This protein binds this small molecule.
Small molecule (SMILES): OC[C@H]1O[C@@H](O)[C@H](O)[C@@H](O)[C@H]1O

Binding-site contacts:
Ligand atom O2 contacts residue ASN90 of chain 1.F at 2.8 Å (h-bond).
Ligand atom O2 contacts residue LYS91 of chain 1.F at 4.5 Å.
Ligand atom C4 contacts residue GLN56 of chain 1.F at 4.5 Å.
Ligand atom C6 contacts residue TRP88 of chain 1.F at 3.7 Å (hydrophobic).
Ligand atom O6 contacts residue TRP88 of chain 1.F at 3.9 Å.
Ligand atom C4 contacts residue GLU51 of chain 1.F at 3.6 Å.
Ligand atom C5 contacts residue TRP88 of chain 1.F at 3.7 Å (hydrophobic).
Ligand atom O3 contacts residue LYS91 of chain 1.F at 3.0 Å (salt-bridge).
Ligand atom O3 contacts residue TRP88 of chain 1.F at 3.7 Å.
Ligand atom C3 contacts residue TRP88 of chain 1.F at 3.6 Å (hydrophobic).
Ligand atom O6 contacts residue GLN61 of chain 1.F at 3.1 Å (h-bond).
Ligand atom C4 contacts residue TRP88 of chain 1.F at 3.6 Å (hydrophobic).
Ligand atom C6 contacts residue HIS57 of chain 1.F at 3.6 Å.
Ligand atom O3 contacts residue ASN90 of chain 1.F at 2.7 Å (h-bond).
Ligand atom C3 contacts residue ASN90 of chain 1.F at 3.7 Å.
Ligand atom C6 contacts residue GLU51 of chain 1.F at 4.4 Å.
Ligand atom O4 contacts residue LYS91 of chain 1.F at 3.1 Å (salt-bridge).
Ligand atom C5 contacts residue GLN56 of chain 1.F at 4.4 Å.
Ligand atom C2 contacts residue LYS91 of chain 1.F at 4.0 Å.
Ligand atom C2 contacts residue ASN90 of chain 1.F at 4.0 Å.
Ligand atom O6 contacts residue GLN56 of chain 1.F at 3.7 Å.
Ligand atom O6 contacts residue HIS57 of chain 1.F at 3.7 Å.
Ligand atom C6 contacts residue GLN61 of chain 1.F at 4.1 Å.
Ligand atom C3 contacts residue LYS91 of chain 1.F at 3.8 Å.
Ligand atom O4 contacts residue GLN56 of chain 1.F at 3.4 Å.
Ligand atom O3 contacts residue GLU51 of chain 1.F at 4.3 Å.
Ligand atom C6 contacts residue GLN56 of chain 1.F at 4.0 Å.
Ligand atom O5 contacts residue GLN56 of chain 1.F at 3.7 Å.
Ligand atom C4 contacts residue LYS91 of chain 1.F at 4.0 Å.
Ligand atom O4 contacts residue GLU51 of chain 1.F at 2.7 Å (salt-bridge).

Sequence of chain 1.F:
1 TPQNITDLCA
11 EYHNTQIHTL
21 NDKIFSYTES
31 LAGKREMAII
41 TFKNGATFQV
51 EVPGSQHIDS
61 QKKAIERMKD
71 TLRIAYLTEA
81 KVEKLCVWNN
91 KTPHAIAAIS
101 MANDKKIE